Binding-site contacts:
Ligand atom C05 contacts residue PHE196 of chain 1.A at 3.5 Å (hydrophobic).
Ligand atom N03 contacts residue PHE196 of chain 1.A at 3.2 Å.
Ligand atom C02 contacts residue PHE196 of chain 1.A at 3.5 Å (hydrophobic).
Ligand atom N08 contacts residue PHE196 of chain 1.A at 4.4 Å.
Ligand atom C07 contacts residue PHE196 of chain 1.A at 4.4 Å (hydrophobic).
Ligand atom N14 contacts residue ARG199 of chain 1.A at 4.2 Å.
Ligand atom S11 contacts residue PHE196 of chain 1.A at 3.2 Å.
Ligand atom C01 contacts residue PHE196 of chain 1.A at 4.4 Å (hydrophobic).
Ligand atom S11 contacts residue PHE280 of chain 1.A at 4.2 Å.
Ligand atom C09 contacts residue PHE196 of chain 1.A at 3.7 Å (hydrophobic).
Ligand atom C04 contacts residue PHE196 of chain 1.A at 3.1 Å (hydrophobic).
Ligand atom N14 contacts residue ASP236 of chain 1.A at 3.0 Å (salt-bridge).
Ligand atom C10 contacts residue PHE196 of chain 1.A at 3.3 Å (hydrophobic).
Ligand atom C06 contacts residue PHE196 of chain 1.A at 4.1 Å (hydrophobic).
Ligand atom C12 contacts residue PHE196 of chain 1.A at 3.6 Å (hydrophobic).
Ligand atom C13 contacts residue ASP236 of chain 1.A at 3.9 Å.

Sequence of chain 1.A:
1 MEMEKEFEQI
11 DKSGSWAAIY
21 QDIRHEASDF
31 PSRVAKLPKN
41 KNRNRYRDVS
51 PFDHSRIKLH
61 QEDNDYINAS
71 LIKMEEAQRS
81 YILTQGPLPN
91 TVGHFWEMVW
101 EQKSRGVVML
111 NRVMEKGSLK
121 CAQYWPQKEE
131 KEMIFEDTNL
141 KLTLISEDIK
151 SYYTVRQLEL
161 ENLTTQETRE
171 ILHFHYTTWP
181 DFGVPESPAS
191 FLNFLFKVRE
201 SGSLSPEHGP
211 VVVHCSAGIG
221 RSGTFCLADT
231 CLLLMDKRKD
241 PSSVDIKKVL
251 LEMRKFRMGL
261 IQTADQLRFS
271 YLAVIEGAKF

The small molecule below binds the protein below.
Small molecule (SMILES): Cc1nc(-c2ccncc2)sc1CN